This small molecule binds to this protein.
Small molecule (SMILES): CC(=O)N[C@@H]1[C@@H](O[C@@H]2O[C@H](CO)[C@H](O)[C@H](O)[C@H]2O[C@@H]2O[C@@H](C)[C@@H](O)[C@@H](O)[C@@H]2O)[C@H](O)[C@@H](CO)O[C@H]1O

Sequence of chain 1.B:
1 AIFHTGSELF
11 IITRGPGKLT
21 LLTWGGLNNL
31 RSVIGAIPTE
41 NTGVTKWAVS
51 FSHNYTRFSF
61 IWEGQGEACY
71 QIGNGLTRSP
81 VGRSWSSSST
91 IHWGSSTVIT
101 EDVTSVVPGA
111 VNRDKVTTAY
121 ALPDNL

Sequence of chain 1.A:
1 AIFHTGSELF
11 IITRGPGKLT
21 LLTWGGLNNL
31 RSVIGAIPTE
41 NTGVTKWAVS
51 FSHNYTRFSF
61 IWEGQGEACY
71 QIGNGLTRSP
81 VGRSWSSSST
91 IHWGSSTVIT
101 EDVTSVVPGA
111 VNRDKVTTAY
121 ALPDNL

Binding-site contacts:
Ligand atom C1 contacts residue SO41 of chain 1.M at 3.3 Å.
Ligand atom C3 contacts residue ARG113 of chain 1.A at 3.5 Å.
Ligand atom C1 contacts residue ASN54 of chain 1.B at 3.4 Å.
Ligand atom C2 contacts residue LEU27 of chain 1.B at 3.7 Å (hydrophobic).
Ligand atom C8 contacts residue SO41 of chain 1.M at 3.8 Å.
Ligand atom O5 contacts residue TRP93 of chain 1.B at 4.0 Å.
Ligand atom C6 contacts residue TRP93 of chain 1.B at 3.9 Å (hydrophobic).
Ligand atom C2 contacts residue SO41 of chain 1.M at 3.8 Å.
Ligand atom O3 contacts residue ARG113 of chain 1.A at 3.1 Å (salt-bridge).
Ligand atom O3 contacts residue HIS53 of chain 1.B at 2.8 Å (h-bond).
Ligand atom C2 contacts residue ASN54 of chain 1.B at 3.8 Å.
Ligand atom C4 contacts residue SO41 of chain 1.M at 3.9 Å.
Ligand atom C5 contacts residue ASN54 of chain 1.B at 4.0 Å.
Ligand atom O4 contacts residue ASN54 of chain 1.B at 2.9 Å (h-bond).
Ligand atom C8 contacts residue ARG113 of chain 1.A at 3.4 Å.
Ligand atom C2 contacts residue ARG113 of chain 1.A at 4.0 Å.
Ligand atom C5 contacts residue SO41 of chain 1.M at 3.3 Å.
Ligand atom O4 contacts residue LEU27 of chain 1.B at 3.8 Å.
Ligand atom C6 contacts residue SO41 of chain 1.Q at 3.5 Å.
Ligand atom C7 contacts residue TRP93 of chain 1.B at 4.0 Å (hydrophobic).
Ligand atom C2 contacts residue ARG113 of chain 1.A at 3.8 Å.
Ligand atom O1 contacts residue TRP93 of chain 1.B at 3.5 Å.
Ligand atom N2 contacts residue SO41 of chain 1.M at 4.1 Å.
Ligand atom C3 contacts residue SO41 of chain 1.M at 3.5 Å.
Ligand atom O2 contacts residue VAL111 of chain 1.A at 4.0 Å.
Ligand atom C3 contacts residue HIS53 of chain 1.B at 3.8 Å.
Ligand atom O6 contacts residue THR56 of chain 1.B at 3.5 Å.
Ligand atom O5 contacts residue ASN54 of chain 1.B at 3.3 Å.
Ligand atom O2 contacts residue ARG113 of chain 1.A at 3.0 Å (salt-bridge).
Ligand atom O5 contacts residue LEU27 of chain 1.B at 3.4 Å.
Ligand atom O2 contacts residue ARG113 of chain 1.A at 3.2 Å (salt-bridge).
Ligand atom O4 contacts residue HIS53 of chain 1.B at 3.3 Å.
Ligand atom C4 contacts residue ASN54 of chain 1.B at 4.0 Å.
Ligand atom C3 contacts residue ARG113 of chain 1.A at 3.9 Å.
Ligand atom C6 contacts residue TYR55 of chain 1.B at 3.6 Å (hydrophobic).
Ligand atom O6 contacts residue SO41 of chain 1.Q at 3.2 Å (h-bond).
Ligand atom O2 contacts residue SO41 of chain 1.M at 4.0 Å.
Ligand atom O5 contacts residue SO41 of chain 1.M at 3.8 Å.
Ligand atom O3 contacts residue LEU27 of chain 1.B at 3.8 Å.
Ligand atom O7 contacts residue TRP93 of chain 1.B at 2.9 Å (h-bond).